Binding-site contacts:
Ligand atom O7 contacts residue LEU922 of chain 1.G at 3.2 Å.
Ligand atom O7 contacts residue ASN925 of chain 1.G at 3.8 Å.
Ligand atom C8 contacts residue ASN925 of chain 1.G at 3.7 Å.
Ligand atom C4 contacts residue ASN717 of chain 1.G at 4.2 Å.
Ligand atom C8 contacts residue ASN717 of chain 1.G at 4.3 Å.
Ligand atom C6 contacts residue GLN926 of chain 1.G at 3.2 Å.
Ligand atom C7 contacts residue ASN925 of chain 1.G at 4.2 Å.
Ligand atom O5 contacts residue ASN717 of chain 1.G at 2.4 Å (h-bond).
Ligand atom O5 contacts residue GLN926 of chain 1.G at 4.0 Å.
Ligand atom O5 contacts residue GLN1071 of chain 1.G at 4.3 Å.
Ligand atom C4 contacts residue LEU922 of chain 1.G at 3.9 Å (hydrophobic).
Ligand atom C1 contacts residue GLN1071 of chain 1.G at 4.1 Å.
Ligand atom C1 contacts residue LEU922 of chain 1.G at 4.5 Å (hydrophobic).
Ligand atom C8 contacts residue GLN926 of chain 1.G at 3.4 Å.
Ligand atom C2 contacts residue GLN1071 of chain 1.G at 4.5 Å.
Ligand atom C6 contacts residue LEU922 of chain 1.G at 3.9 Å (hydrophobic).
Ligand atom C3 contacts residue ASN717 of chain 1.G at 3.8 Å.
Ligand atom O4 contacts residue LEU922 of chain 1.G at 3.3 Å.
Ligand atom C8 contacts residue LEU922 of chain 1.G at 3.7 Å (hydrophobic).
Ligand atom N2 contacts residue LEU922 of chain 1.G at 4.1 Å.
Ligand atom C3 contacts residue LEU922 of chain 1.G at 4.3 Å (hydrophobic).
Ligand atom C5 contacts residue LEU922 of chain 1.G at 3.5 Å (hydrophobic).
Ligand atom C5 contacts residue GLN926 of chain 1.G at 3.5 Å.
Ligand atom C7 contacts residue GLN1071 of chain 1.G at 4.5 Å.
Ligand atom C1 contacts residue ASN717 of chain 1.G at 1.4 Å.
Ligand atom C5 contacts residue ASN717 of chain 1.G at 3.7 Å.
Ligand atom O7 contacts residue ASN717 of chain 1.G at 3.3 Å (h-bond).
Ligand atom C7 contacts residue ASN717 of chain 1.G at 3.2 Å.
Ligand atom O7 contacts residue GLN1071 of chain 1.G at 3.6 Å (h-bond).
Ligand atom C2 contacts residue ASN717 of chain 1.G at 2.5 Å.
Ligand atom N2 contacts residue ASN717 of chain 1.G at 2.9 Å (h-bond).
Ligand atom C7 contacts residue LEU922 of chain 1.G at 3.4 Å (hydrophobic).

Sequence of chain 1.G:
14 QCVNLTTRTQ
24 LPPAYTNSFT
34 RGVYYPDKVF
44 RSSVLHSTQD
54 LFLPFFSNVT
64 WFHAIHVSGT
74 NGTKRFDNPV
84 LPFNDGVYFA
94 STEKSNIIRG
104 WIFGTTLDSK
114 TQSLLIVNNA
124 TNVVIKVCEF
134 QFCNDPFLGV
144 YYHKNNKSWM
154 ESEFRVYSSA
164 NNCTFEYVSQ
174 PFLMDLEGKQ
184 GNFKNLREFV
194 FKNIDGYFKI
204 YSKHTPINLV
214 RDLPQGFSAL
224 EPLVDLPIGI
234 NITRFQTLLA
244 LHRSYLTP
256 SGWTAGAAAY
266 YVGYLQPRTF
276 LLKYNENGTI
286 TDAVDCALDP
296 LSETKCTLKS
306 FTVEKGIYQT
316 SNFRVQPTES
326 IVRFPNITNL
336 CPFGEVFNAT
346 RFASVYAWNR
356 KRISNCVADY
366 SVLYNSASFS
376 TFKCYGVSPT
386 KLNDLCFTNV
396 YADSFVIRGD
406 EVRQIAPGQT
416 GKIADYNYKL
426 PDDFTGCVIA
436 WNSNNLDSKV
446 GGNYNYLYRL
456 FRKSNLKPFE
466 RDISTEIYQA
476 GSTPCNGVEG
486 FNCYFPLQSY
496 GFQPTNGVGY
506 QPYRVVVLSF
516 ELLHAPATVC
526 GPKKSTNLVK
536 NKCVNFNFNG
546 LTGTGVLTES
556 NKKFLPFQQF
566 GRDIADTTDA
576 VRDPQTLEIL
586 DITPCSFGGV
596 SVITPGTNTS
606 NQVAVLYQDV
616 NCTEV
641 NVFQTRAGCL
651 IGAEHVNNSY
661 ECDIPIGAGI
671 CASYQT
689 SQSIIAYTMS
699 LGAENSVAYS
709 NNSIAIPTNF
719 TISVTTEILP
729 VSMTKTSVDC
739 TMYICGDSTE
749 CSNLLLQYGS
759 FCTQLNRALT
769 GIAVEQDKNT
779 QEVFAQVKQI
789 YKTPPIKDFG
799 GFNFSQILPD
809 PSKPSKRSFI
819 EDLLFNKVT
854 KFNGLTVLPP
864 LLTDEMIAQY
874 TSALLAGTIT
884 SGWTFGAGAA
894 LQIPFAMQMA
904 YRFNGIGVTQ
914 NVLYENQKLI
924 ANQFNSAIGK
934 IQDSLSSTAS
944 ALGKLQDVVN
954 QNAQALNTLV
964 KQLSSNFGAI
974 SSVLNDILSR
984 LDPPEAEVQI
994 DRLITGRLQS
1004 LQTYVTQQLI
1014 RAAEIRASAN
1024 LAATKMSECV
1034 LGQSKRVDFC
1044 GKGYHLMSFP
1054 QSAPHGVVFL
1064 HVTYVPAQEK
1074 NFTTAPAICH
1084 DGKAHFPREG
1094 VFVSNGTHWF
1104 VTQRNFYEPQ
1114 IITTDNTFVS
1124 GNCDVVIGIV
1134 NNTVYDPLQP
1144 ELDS

A small-molecule ligand and the protein it binds are described below.
Small molecule (SMILES): CC(=O)N[C@H]1[C@H](O[C@H]2[C@H](O)[C@@H](NC(C)=O)CO[C@@H]2CO)O[C@H](CO)[C@@H](O)[C@@H]1O